Sequence of chain 1.K:
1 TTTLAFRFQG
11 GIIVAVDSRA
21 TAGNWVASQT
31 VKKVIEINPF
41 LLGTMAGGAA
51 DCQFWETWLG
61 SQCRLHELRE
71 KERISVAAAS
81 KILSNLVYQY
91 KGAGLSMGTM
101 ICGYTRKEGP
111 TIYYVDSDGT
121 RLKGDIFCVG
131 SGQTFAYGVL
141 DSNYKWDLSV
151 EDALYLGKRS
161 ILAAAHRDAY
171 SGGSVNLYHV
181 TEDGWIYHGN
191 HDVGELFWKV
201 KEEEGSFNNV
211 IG

Sequence of chain 1.L:
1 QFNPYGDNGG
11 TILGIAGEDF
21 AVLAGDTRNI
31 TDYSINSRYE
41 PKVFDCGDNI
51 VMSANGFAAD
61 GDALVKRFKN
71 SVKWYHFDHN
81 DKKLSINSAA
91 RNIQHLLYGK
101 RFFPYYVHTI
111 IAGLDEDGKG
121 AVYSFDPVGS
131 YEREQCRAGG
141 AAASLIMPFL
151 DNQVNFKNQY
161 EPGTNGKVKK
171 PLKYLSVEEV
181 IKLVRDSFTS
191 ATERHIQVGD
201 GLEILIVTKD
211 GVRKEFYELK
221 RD

This small molecule binds to this protein.
Small molecule (SMILES): CC(C)C[C@H](NC(=O)[C@H](CC(C)C)NC(=O)[C@H](CC(C)C)NC(=O)OCc1ccccc1)B(O)O

Binding-site contacts:
Ligand atom C31 contacts residue ALA49 of chain 1.K at 3.9 Å (hydrophobic).
Ligand atom B33 contacts residue THR1 of chain 1.K at 1.4 Å.
Ligand atom C16 contacts residue ALA27 of chain 1.K at 3.5 Å (hydrophobic).
Ligand atom C28 contacts residue GLY47 of chain 1.K at 3.8 Å.
Ligand atom O26 contacts residue ALA20 of chain 1.K at 3.4 Å.
Ligand atom O35 contacts residue THR1 of chain 1.K at 2.3 Å (h-bond).
Ligand atom C30 contacts residue ALA49 of chain 1.K at 3.9 Å (hydrophobic).
Ligand atom C28 contacts residue THR1 of chain 1.K at 2.4 Å.
Ligand atom C25 contacts residue GLY47 of chain 1.K at 3.7 Å.
Ligand atom O18 contacts residue ALA49 of chain 1.K at 3.2 Å (h-bond).
Ligand atom O26 contacts residue THR21 of chain 1.K at 3.0 Å (h-bond).
Ligand atom C29 contacts residue GLY47 of chain 1.K at 3.8 Å.
Ligand atom C25 contacts residue THR21 of chain 1.K at 4.0 Å.
Ligand atom O35 contacts residue GLY47 of chain 1.K at 3.0 Å (h-bond).
Ligand atom C13 contacts residue ASP126 of chain 1.L at 3.8 Å.
Ligand atom C3 contacts residue PRO104 of chain 1.L at 4.0 Å (hydrophobic).
Ligand atom C5 contacts residue PRO127 of chain 1.L at 4.0 Å (hydrophobic).
Ligand atom C32 contacts residue LYS33 of chain 1.K at 3.9 Å.
Ligand atom C32 contacts residue ALA20 of chain 1.K at 3.8 Å (hydrophobic).
Ligand atom C32 contacts residue ALA49 of chain 1.K at 4.0 Å (hydrophobic).
Ligand atom C32 contacts residue VAL31 of chain 1.K at 3.9 Å (hydrophobic).
Ligand atom C13 contacts residue ALA49 of chain 1.K at 3.7 Å (hydrophobic).
Ligand atom C23 contacts residue GLY47 of chain 1.K at 3.9 Å.
Ligand atom N11 contacts residue ASP126 of chain 1.L at 3.3 Å (salt-bridge).
Ligand atom N27 contacts residue THR1 of chain 1.K at 3.7 Å.
Ligand atom C29 contacts residue LYS33 of chain 1.K at 3.9 Å.
Ligand atom O18 contacts residue GLY47 of chain 1.K at 3.9 Å.
Ligand atom N19 contacts residue THR21 of chain 1.K at 3.0 Å (h-bond).
Ligand atom C14 contacts residue ASP126 of chain 1.L at 3.8 Å.
Ligand atom O35 contacts residue ALA46 of chain 1.K at 3.7 Å.
Ligand atom C20 contacts residue GLY47 of chain 1.K at 3.6 Å.
Ligand atom C28 contacts residue ARG19 of chain 1.K at 4.0 Å.
Ligand atom C21 contacts residue THR21 of chain 1.K at 3.4 Å.
Ligand atom N27 contacts residue GLY47 of chain 1.K at 2.9 Å (h-bond).
Ligand atom O18 contacts residue GLY48 of chain 1.K at 3.9 Å.
Ligand atom C31 contacts residue MET45 of chain 1.K at 3.9 Å (hydrophobic).
Ligand atom C29 contacts residue THR1 of chain 1.K at 2.9 Å.
Ligand atom C30 contacts residue GLY47 of chain 1.K at 4.0 Å.
Ligand atom C20 contacts residue THR21 of chain 1.K at 3.6 Å.
Ligand atom O34 contacts residue THR1 of chain 1.K at 2.2 Å (h-bond).